Binding-site contacts:
Ligand atom C3 contacts residue ASN72 of chain 1.D at 3.8 Å.
Ligand atom C4 contacts residue ASN72 of chain 1.D at 4.2 Å.
Ligand atom C6 contacts residue ASN72 of chain 1.D at 4.4 Å.
Ligand atom O5 contacts residue LYS8 of chain 1.D at 4.0 Å.
Ligand atom O5 contacts residue THR74 of chain 1.D at 3.7 Å.
Ligand atom C5 contacts residue THR74 of chain 1.D at 3.6 Å.
Ligand atom C1 contacts residue ASN72 of chain 1.D at 1.4 Å.
Ligand atom C2 contacts residue ASN72 of chain 1.D at 2.4 Å.
Ligand atom C6 contacts residue VAL75 of chain 1.D at 4.4 Å (hydrophobic).
Ligand atom C8 contacts residue ASN72 of chain 1.D at 4.3 Å.
Ligand atom C5 contacts residue ASN72 of chain 1.D at 3.7 Å.
Ligand atom C7 contacts residue ASN72 of chain 1.D at 3.1 Å.
Ligand atom O7 contacts residue ASN72 of chain 1.D at 3.0 Å (h-bond).
Ligand atom O6 contacts residue THR74 of chain 1.D at 3.1 Å.
Ligand atom O5 contacts residue ASN72 of chain 1.D at 2.4 Å (h-bond).
Ligand atom C1 contacts residue THR74 of chain 1.D at 4.0 Å.
Ligand atom C6 contacts residue THR74 of chain 1.D at 3.6 Å.
Ligand atom C6 contacts residue LYS8 of chain 1.D at 4.4 Å.
Ligand atom N2 contacts residue ASN72 of chain 1.D at 2.9 Å (h-bond).

The small molecule below binds the protein below.
Small molecule (SMILES): CC(=O)N[C@@H]1[C@@H](O)[C@H](O)[C@@H](CO)O[C@H]1O

Sequence of chain 1.D:
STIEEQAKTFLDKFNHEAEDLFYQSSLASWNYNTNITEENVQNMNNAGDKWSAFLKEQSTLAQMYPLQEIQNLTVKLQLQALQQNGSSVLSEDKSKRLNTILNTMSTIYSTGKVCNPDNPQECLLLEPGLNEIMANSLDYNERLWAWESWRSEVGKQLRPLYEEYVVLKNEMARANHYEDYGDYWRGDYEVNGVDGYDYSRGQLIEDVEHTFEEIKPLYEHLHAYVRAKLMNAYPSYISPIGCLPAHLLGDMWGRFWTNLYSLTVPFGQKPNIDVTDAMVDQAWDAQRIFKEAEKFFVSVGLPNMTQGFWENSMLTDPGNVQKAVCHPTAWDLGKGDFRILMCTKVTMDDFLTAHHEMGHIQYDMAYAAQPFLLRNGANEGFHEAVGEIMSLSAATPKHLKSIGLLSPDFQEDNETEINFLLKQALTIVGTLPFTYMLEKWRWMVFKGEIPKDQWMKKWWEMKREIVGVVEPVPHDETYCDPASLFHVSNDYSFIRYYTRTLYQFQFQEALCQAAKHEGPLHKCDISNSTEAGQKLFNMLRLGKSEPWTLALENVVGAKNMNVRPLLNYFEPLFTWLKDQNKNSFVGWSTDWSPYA